Sequence of chain 1.A:
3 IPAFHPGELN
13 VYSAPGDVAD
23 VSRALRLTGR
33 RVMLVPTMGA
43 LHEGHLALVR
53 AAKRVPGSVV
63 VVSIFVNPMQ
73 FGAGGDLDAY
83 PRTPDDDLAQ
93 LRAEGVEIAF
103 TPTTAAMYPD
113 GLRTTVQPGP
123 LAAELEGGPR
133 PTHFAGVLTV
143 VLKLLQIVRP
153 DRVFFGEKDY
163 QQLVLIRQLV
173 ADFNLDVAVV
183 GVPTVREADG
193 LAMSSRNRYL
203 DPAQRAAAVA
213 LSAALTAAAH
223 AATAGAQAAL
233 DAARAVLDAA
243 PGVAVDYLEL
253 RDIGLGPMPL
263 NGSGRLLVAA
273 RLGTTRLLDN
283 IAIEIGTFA

Binding-site contacts:
Ligand atom CAC contacts residue GLN164 of chain 1.A at 3.8 Å.
Ligand atom OAA contacts residue HIS47 of chain 1.A at 2.9 Å (h-bond).
Ligand atom CAK contacts residue GLN164 of chain 1.A at 3.6 Å.
Ligand atom NAF contacts residue GLN164 of chain 1.A at 3.6 Å (h-bond).
Ligand atom CAL contacts residue THR39 of chain 1.A at 3.9 Å.
Ligand atom CAE contacts residue THR39 of chain 1.A at 3.2 Å.
Ligand atom OAB contacts residue MET40 of chain 1.A at 2.8 Å (h-bond).
Ligand atom NAG contacts residue THR39 of chain 1.A at 3.9 Å.
Ligand atom CAE contacts residue MET40 of chain 1.A at 3.3 Å (hydrophobic).
Ligand atom CAI contacts residue HIS47 of chain 1.A at 3.3 Å.
Ligand atom CAK contacts residue PHE157 of chain 1.A at 4.2 Å (hydrophobic).
Ligand atom CAJ contacts residue MET40 of chain 1.A at 4.0 Å (hydrophobic).
Ligand atom OAB contacts residue GLY41 of chain 1.A at 4.3 Å.
Ligand atom OAB contacts residue HIS47 of chain 1.A at 3.0 Å (h-bond).
Ligand atom SAH contacts residue PHE157 of chain 1.A at 4.4 Å.
Ligand atom CAL contacts residue PRO38 of chain 1.A at 3.5 Å (hydrophobic).
Ligand atom CAD contacts residue GLN164 of chain 1.A at 2.8 Å.
Ligand atom CAC contacts residue PRO38 of chain 1.A at 4.4 Å (hydrophobic).
Ligand atom SAH contacts residue VAL143 of chain 1.A at 3.9 Å.
Ligand atom NAF contacts residue PHE157 of chain 1.A at 3.6 Å.
Ligand atom CAL contacts residue MET40 of chain 1.A at 4.1 Å (hydrophobic).
Ligand atom CAD contacts residue PHE157 of chain 1.A at 4.3 Å (hydrophobic).
Ligand atom NAG contacts residue PRO38 of chain 1.A at 3.8 Å.
Ligand atom CAI contacts residue THR39 of chain 1.A at 4.0 Å.
Ligand atom OAB contacts residue THR39 of chain 1.A at 3.5 Å.
Ligand atom CAI contacts residue PRO38 of chain 1.A at 4.5 Å (hydrophobic).
Ligand atom CAE contacts residue PRO38 of chain 1.A at 3.4 Å (hydrophobic).
Ligand atom CAK contacts residue PRO38 of chain 1.A at 4.0 Å (hydrophobic).
Ligand atom SAH contacts residue PRO38 of chain 1.A at 4.1 Å.
Ligand atom NAF contacts residue VAL143 of chain 1.A at 4.3 Å.
Ligand atom CAI contacts residue MET40 of chain 1.A at 3.8 Å (hydrophobic).
Ligand atom NAG contacts residue MET40 of chain 1.A at 4.1 Å.
Ligand atom CAJ contacts residue PRO38 of chain 1.A at 3.9 Å (hydrophobic).
Ligand atom CAJ contacts residue THR39 of chain 1.A at 4.0 Å.
Ligand atom NAF contacts residue VAL139 of chain 1.A at 4.4 Å.
Ligand atom CAD contacts residue PRO38 of chain 1.A at 4.4 Å (hydrophobic).

This small molecule binds to this protein.
Small molecule (SMILES): O=C(O)c1ccc2nsnc2c1